This small molecule binds to this protein.
Small molecule (SMILES): CC(=O)N[C@@H]1[C@@H](O)[C@H](O)[C@@H](CO)O[C@H]1O

Sequence of chain 1.A:
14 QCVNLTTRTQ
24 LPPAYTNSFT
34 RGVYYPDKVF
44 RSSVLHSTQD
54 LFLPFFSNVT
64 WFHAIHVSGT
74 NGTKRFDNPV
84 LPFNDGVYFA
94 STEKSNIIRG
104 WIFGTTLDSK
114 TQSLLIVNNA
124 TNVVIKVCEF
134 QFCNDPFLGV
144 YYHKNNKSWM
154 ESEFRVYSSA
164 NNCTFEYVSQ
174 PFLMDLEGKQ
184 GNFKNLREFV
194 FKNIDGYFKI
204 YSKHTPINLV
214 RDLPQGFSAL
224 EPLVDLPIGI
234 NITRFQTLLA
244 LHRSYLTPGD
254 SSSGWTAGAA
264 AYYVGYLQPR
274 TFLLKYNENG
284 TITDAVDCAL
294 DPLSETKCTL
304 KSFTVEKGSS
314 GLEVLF

Binding-site contacts:
Ligand atom C1 contacts residue ASN282 of chain 1.A at 1.4 Å.
Ligand atom C7 contacts residue GLU281 of chain 1.A at 3.5 Å.
Ligand atom C5 contacts residue ASN282 of chain 1.A at 3.7 Å.
Ligand atom C7 contacts residue ASN280 of chain 1.A at 4.1 Å.
Ligand atom C8 contacts residue ASN280 of chain 1.A at 3.5 Å.
Ligand atom N2 contacts residue ASN280 of chain 1.A at 4.5 Å.
Ligand atom C8 contacts residue GLU281 of chain 1.A at 3.5 Å.
Ligand atom O7 contacts residue ASN282 of chain 1.A at 3.8 Å.
Ligand atom N2 contacts residue ASN282 of chain 1.A at 2.9 Å (h-bond).
Ligand atom C7 contacts residue ASN282 of chain 1.A at 3.6 Å.
Ligand atom C4 contacts residue ASN282 of chain 1.A at 4.2 Å.
Ligand atom O5 contacts residue ASN282 of chain 1.A at 2.4 Å (h-bond).
Ligand atom O7 contacts residue GLU281 of chain 1.A at 2.9 Å (salt-bridge).
Ligand atom O6 contacts residue ASN282 of chain 1.A at 4.4 Å.
Ligand atom C2 contacts residue ASN282 of chain 1.A at 2.4 Å.
Ligand atom C3 contacts residue ASN282 of chain 1.A at 3.8 Å.